This protein binds this small molecule.
Small molecule (SMILES): O=Cc1ccc(O)cc1

Sequence of chain 1.A:
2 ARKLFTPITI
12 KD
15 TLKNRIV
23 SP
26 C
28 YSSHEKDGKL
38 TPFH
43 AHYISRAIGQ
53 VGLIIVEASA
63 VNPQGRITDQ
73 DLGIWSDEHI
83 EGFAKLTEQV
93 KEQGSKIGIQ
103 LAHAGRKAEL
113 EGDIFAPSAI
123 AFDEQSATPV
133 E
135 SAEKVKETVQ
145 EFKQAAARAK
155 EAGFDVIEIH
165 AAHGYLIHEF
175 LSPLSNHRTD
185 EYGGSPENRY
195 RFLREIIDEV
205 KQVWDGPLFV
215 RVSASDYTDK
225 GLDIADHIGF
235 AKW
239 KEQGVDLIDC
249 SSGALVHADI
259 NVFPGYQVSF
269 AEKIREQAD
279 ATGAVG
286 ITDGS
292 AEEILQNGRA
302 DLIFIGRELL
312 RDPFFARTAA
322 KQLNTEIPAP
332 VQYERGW

Binding-site contacts:
Ligand atom C1 contacts residue TYR169 of chain 1.A at 4.3 Å (hydrophobic).
Ligand atom C6 contacts residue ILE69 of chain 1.A at 3.8 Å (hydrophobic).
Ligand atom O1' contacts residue FMN1 of chain 1.D at 3.4 Å.
Ligand atom C5 contacts residue TYR169 of chain 1.A at 3.3 Å (hydrophobic).
Ligand atom C2 contacts residue TYR169 of chain 1.A at 4.5 Å (hydrophobic).
Ligand atom O1' contacts residue TYR28 of chain 1.A at 2.4 Å (h-bond).
Ligand atom C4 contacts residue TYR169 of chain 1.A at 3.5 Å (hydrophobic).
Ligand atom O4 contacts residue TYR169 of chain 1.A at 3.2 Å.
Ligand atom C4 contacts residue HIS167 of chain 1.A at 3.3 Å.
Ligand atom C5 contacts residue ILE69 of chain 1.A at 3.7 Å (hydrophobic).
Ligand atom C5 contacts residue FMN1 of chain 1.D at 3.3 Å.
Ligand atom O4 contacts residue HIS167 of chain 1.A at 2.5 Å (h-bond).
Ligand atom C1' contacts residue FMN1 of chain 1.D at 3.4 Å.
Ligand atom O1' contacts residue CYS26 of chain 1.A at 3.9 Å.
Ligand atom C6 contacts residue TYR169 of chain 1.A at 3.7 Å (hydrophobic).
Ligand atom C1 contacts residue FMN1 of chain 1.D at 3.4 Å.
Ligand atom C1' contacts residue TYR28 of chain 1.A at 3.4 Å (hydrophobic).
Ligand atom C4 contacts residue FMN1 of chain 1.D at 3.4 Å.
Ligand atom C6 contacts residue CYS26 of chain 1.A at 3.8 Å (hydrophobic).
Ligand atom C3 contacts residue FMN1 of chain 1.D at 3.3 Å.
Ligand atom C4 contacts residue HIS164 of chain 1.A at 3.9 Å.
Ligand atom C5 contacts residue CYS26 of chain 1.A at 4.2 Å (hydrophobic).
Ligand atom C1 contacts residue TYR28 of chain 1.A at 3.9 Å (hydrophobic).
Ligand atom C5 contacts residue HIS164 of chain 1.A at 4.4 Å.
Ligand atom C2 contacts residue FMN1 of chain 1.D at 3.5 Å.
Ligand atom C3 contacts residue HIS167 of chain 1.A at 3.3 Å.
Ligand atom O4 contacts residue HIS164 of chain 1.A at 2.8 Å (h-bond).
Ligand atom O4 contacts residue FMN1 of chain 1.D at 3.1 Å.
Ligand atom C3 contacts residue TYR169 of chain 1.A at 4.2 Å (hydrophobic).
Ligand atom C6 contacts residue TYR28 of chain 1.A at 3.6 Å (hydrophobic).
Ligand atom C6 contacts residue FMN1 of chain 1.D at 3.4 Å.